Sequence of chain 1.B:
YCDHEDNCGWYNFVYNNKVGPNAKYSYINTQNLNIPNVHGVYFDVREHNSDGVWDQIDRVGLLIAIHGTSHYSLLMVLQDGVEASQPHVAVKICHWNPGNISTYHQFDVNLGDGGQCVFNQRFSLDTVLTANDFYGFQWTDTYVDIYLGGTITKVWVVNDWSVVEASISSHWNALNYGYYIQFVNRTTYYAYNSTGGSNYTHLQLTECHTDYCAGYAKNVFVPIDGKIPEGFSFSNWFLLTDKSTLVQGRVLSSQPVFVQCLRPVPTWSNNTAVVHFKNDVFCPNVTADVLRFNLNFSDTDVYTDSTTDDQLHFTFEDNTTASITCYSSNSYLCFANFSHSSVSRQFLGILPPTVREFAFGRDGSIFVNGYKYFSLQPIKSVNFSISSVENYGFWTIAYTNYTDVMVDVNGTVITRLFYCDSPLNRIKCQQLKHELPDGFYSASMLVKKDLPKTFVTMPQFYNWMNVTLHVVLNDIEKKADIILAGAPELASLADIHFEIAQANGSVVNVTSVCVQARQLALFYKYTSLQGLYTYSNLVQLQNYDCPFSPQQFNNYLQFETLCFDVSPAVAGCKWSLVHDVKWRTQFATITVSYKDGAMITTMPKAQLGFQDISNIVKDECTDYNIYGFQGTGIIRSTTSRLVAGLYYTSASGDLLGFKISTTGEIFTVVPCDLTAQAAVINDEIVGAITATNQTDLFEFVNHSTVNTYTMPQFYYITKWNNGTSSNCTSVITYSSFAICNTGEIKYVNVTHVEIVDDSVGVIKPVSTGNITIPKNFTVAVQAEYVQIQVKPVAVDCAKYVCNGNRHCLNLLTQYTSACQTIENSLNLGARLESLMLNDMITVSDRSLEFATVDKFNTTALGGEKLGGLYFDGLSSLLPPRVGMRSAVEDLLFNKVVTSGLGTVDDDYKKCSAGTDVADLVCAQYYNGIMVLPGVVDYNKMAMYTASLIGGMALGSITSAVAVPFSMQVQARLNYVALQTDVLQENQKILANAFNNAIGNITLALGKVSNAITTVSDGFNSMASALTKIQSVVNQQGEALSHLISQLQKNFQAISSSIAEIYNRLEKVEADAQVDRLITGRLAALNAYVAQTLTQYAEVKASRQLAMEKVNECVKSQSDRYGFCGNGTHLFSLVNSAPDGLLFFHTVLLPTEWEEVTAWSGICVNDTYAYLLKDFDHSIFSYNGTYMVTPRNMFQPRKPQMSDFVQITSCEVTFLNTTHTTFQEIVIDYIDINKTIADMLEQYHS

Binding-site contacts:
Ligand atom C4 contacts residue GLU1062 of chain 1.B at 3.8 Å.
Ligand atom O3 contacts residue GLU1062 of chain 1.B at 4.5 Å.
Ligand atom O5 contacts residue GLU1062 of chain 1.B at 3.8 Å.
Ligand atom C2 contacts residue GLU1062 of chain 1.B at 4.0 Å.
Ligand atom C2 contacts residue ASN853 of chain 1.B at 2.4 Å.
Ligand atom O5 contacts residue ASN853 of chain 1.B at 2.4 Å (h-bond).
Ligand atom C5 contacts residue ASN853 of chain 1.B at 3.7 Å.
Ligand atom C1 contacts residue GLU1062 of chain 1.B at 3.4 Å.
Ligand atom O7 contacts residue ASN853 of chain 1.B at 4.2 Å.
Ligand atom O6 contacts residue GLU1062 of chain 1.B at 4.2 Å.
Ligand atom C1 contacts residue ASN853 of chain 1.B at 1.4 Å.
Ligand atom O6 contacts residue LEU1060 of chain 1.B at 4.2 Å.
Ligand atom O6 contacts residue ASN1063 of chain 1.B at 3.8 Å.
Ligand atom O7 contacts residue ILE1066 of chain 1.B at 3.8 Å.
Ligand atom N2 contacts residue ASN853 of chain 1.B at 2.8 Å (h-bond).
Ligand atom C4 contacts residue ASN853 of chain 1.B at 4.3 Å.
Ligand atom C7 contacts residue ASN853 of chain 1.B at 3.7 Å.
Ligand atom O4 contacts residue GLU1062 of chain 1.B at 3.5 Å (salt-bridge).
Ligand atom C5 contacts residue GLU1062 of chain 1.B at 3.5 Å.
Ligand atom C3 contacts residue GLU1062 of chain 1.B at 3.6 Å.
Ligand atom O6 contacts residue ASN853 of chain 1.B at 4.4 Å.
Ligand atom N2 contacts residue GLU1062 of chain 1.B at 4.3 Å.
Ligand atom C3 contacts residue ASN853 of chain 1.B at 3.8 Å.

A small-molecule ligand and the protein it binds are described below.
Small molecule (SMILES): CC(=O)N[C@H]1[C@H](O[C@H]2[C@H](O)[C@@H](NC(C)=O)CO[C@@H]2CO)O[C@H](CO)[C@@H](O)[C@@H]1O